Binding-site contacts:
Ligand atom C12 contacts residue PRO67 of chain 1.C at 3.8 Å (hydrophobic).
Ligand atom O4 contacts residue ASN89 of chain 1.C at 3.9 Å.
Ligand atom S contacts residue SER278 of chain 1.C at 4.0 Å.
Ligand atom O5 contacts residue SER278 of chain 1.C at 2.7 Å.
Ligand atom O1 contacts residue LYS283 of chain 1.C at 3.1 Å (salt-bridge).
Ligand atom S contacts residue ASN89 of chain 1.C at 3.7 Å.
Ligand atom C13 contacts residue HIS92 of chain 1.C at 3.8 Å.
Ligand atom O3 contacts residue HIS92 of chain 1.C at 4.0 Å.
Ligand atom O contacts residue ASN89 of chain 1.C at 2.7 Å (h-bond).
Ligand atom C10 contacts residue GLY93 of chain 1.C at 3.6 Å.
Ligand atom C11 contacts residue TYR97 of chain 1.C at 3.9 Å (hydrophobic).
Ligand atom C3 contacts residue ASN89 of chain 1.C at 3.9 Å.
Ligand atom O2 contacts residue ILE65 of chain 1.C at 3.9 Å.
Ligand atom C2 contacts residue HIS92 of chain 1.C at 3.4 Å.
Ligand atom C3 contacts residue ALA282 of chain 1.C at 3.6 Å (hydrophobic).
Ligand atom C12 contacts residue HIS92 of chain 1.C at 3.3 Å.
Ligand atom O contacts residue ARG87 of chain 1.C at 3.0 Å (salt-bridge).
Ligand atom C6 contacts residue HIS92 of chain 1.C at 3.6 Å.
Ligand atom C1 contacts residue HIS92 of chain 1.C at 3.5 Å.
Ligand atom C contacts residue ALA282 of chain 1.C at 4.0 Å (hydrophobic).
Ligand atom C8 contacts residue HIS92 of chain 1.C at 3.8 Å.
Ligand atom O2 contacts residue ASN89 of chain 1.C at 4.0 Å.
Ligand atom N contacts residue HIS92 of chain 1.C at 3.7 Å.
Ligand atom C11 contacts residue PRO67 of chain 1.C at 4.0 Å (hydrophobic).
Ligand atom C11 contacts residue HIS92 of chain 1.C at 3.7 Å.
Ligand atom C7 contacts residue PRO67 of chain 1.C at 3.9 Å (hydrophobic).
Ligand atom O5 contacts residue ALA282 of chain 1.C at 3.8 Å.
Ligand atom C4 contacts residue HIS92 of chain 1.C at 3.3 Å.
Ligand atom C5 contacts residue HIS92 of chain 1.C at 3.4 Å.
Ligand atom C9 contacts residue GLY93 of chain 1.C at 3.8 Å.
Ligand atom C10 contacts residue HIS92 of chain 1.C at 4.0 Å.
Ligand atom C contacts residue ASN89 of chain 1.C at 4.0 Å.
Ligand atom C10 contacts residue TYR97 of chain 1.C at 3.3 Å (hydrophobic).
Ligand atom C3 contacts residue HIS92 of chain 1.C at 3.5 Å.
Ligand atom C7 contacts residue HIS92 of chain 1.C at 3.4 Å.
Ligand atom O5 contacts residue GLY279 of chain 1.C at 2.7 Å (h-bond).
Ligand atom O contacts residue THR64 of chain 1.C at 3.7 Å.
Ligand atom C contacts residue HIS92 of chain 1.C at 3.7 Å.
Ligand atom C4 contacts residue ALA282 of chain 1.C at 4.0 Å (hydrophobic).
Ligand atom N contacts residue LYS283 of chain 1.C at 3.8 Å.

A protein and the small-molecule ligand that binds it are described below.
Small molecule (SMILES): Nc1c(O)c(S(=O)(=O)O)cc2c1C(=O)c1ccccc1C2=O

Sequence of chain 1.C:
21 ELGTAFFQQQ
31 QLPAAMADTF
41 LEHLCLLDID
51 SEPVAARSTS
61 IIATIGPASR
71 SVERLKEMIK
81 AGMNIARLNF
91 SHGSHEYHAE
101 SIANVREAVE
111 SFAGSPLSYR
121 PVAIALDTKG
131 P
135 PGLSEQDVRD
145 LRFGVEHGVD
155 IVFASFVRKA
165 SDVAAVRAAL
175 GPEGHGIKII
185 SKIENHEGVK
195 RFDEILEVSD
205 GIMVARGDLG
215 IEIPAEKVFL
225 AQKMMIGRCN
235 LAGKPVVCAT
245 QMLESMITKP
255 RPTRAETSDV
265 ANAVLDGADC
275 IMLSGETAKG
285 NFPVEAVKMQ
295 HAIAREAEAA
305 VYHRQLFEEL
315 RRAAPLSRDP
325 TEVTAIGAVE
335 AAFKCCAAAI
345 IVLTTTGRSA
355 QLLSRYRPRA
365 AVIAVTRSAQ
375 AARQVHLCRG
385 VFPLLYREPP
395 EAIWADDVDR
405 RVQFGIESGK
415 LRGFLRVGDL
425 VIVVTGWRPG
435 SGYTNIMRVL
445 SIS